Binding-site contacts:
Ligand atom O7 contacts residue ASP796 of chain 1.B at 4.3 Å.
Ligand atom C1 contacts residue ASP796 of chain 1.B at 3.9 Å.
Ligand atom C2 contacts residue ASN709 of chain 1.A at 2.7 Å.
Ligand atom C3 contacts residue ASN709 of chain 1.A at 3.9 Å.
Ligand atom O7 contacts residue ASN709 of chain 1.A at 3.3 Å (h-bond).
Ligand atom C8 contacts residue ILE1130 of chain 1.A at 4.2 Å (hydrophobic).
Ligand atom O5 contacts residue ASN709 of chain 1.A at 2.2 Å (h-bond).
Ligand atom C1 contacts residue ASN709 of chain 1.A at 1.4 Å.
Ligand atom C7 contacts residue ASN709 of chain 1.A at 3.4 Å.
Ligand atom C4 contacts residue ASN709 of chain 1.A at 4.3 Å.
Ligand atom C8 contacts residue GLY1131 of chain 1.A at 3.9 Å.
Ligand atom N2 contacts residue ASN709 of chain 1.A at 3.2 Å (h-bond).
Ligand atom O5 contacts residue ASP796 of chain 1.B at 3.7 Å.
Ligand atom C5 contacts residue ASN709 of chain 1.A at 3.5 Å.

Sequence of chain 1.A:
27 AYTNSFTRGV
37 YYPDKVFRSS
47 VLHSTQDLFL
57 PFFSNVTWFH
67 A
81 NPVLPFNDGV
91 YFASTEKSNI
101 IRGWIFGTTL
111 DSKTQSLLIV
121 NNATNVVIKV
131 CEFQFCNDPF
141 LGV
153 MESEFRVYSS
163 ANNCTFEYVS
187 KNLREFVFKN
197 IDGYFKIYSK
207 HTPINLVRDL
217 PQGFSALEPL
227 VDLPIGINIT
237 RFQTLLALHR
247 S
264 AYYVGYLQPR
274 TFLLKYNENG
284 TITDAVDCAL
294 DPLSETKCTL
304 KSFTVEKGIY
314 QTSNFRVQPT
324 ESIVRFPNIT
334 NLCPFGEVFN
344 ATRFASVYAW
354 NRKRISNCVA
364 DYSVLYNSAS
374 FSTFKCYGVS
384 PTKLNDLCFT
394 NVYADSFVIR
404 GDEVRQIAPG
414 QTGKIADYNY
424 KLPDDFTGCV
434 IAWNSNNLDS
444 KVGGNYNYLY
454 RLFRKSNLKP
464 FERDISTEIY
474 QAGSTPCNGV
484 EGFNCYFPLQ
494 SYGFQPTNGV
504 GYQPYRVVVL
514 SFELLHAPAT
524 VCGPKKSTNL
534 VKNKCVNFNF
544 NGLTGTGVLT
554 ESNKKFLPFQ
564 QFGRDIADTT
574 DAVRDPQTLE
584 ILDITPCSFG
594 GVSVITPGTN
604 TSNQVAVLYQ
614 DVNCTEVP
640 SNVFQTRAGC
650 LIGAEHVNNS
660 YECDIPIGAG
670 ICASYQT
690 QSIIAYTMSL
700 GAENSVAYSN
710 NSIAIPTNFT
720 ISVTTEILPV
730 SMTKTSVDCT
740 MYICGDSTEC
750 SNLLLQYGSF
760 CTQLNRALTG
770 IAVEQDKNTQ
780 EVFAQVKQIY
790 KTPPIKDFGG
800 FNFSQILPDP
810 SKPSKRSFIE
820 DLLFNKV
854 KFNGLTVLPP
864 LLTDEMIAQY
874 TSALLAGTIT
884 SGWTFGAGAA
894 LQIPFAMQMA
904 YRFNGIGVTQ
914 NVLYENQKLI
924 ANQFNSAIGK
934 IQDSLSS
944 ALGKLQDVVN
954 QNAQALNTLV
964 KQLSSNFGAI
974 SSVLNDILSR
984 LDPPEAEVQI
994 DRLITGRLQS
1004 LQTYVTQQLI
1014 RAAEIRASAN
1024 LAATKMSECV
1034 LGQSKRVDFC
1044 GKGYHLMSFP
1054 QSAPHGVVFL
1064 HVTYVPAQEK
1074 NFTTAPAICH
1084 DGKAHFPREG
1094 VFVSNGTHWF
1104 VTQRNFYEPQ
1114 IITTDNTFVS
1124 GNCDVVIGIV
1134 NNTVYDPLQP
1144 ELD

The protein below binds the small molecule below.
Small molecule (SMILES): CC(=O)N[C@@H]1[C@@H](O)[C@H](O)[C@@H](CO)O[C@H]1O

Sequence of chain 1.B:
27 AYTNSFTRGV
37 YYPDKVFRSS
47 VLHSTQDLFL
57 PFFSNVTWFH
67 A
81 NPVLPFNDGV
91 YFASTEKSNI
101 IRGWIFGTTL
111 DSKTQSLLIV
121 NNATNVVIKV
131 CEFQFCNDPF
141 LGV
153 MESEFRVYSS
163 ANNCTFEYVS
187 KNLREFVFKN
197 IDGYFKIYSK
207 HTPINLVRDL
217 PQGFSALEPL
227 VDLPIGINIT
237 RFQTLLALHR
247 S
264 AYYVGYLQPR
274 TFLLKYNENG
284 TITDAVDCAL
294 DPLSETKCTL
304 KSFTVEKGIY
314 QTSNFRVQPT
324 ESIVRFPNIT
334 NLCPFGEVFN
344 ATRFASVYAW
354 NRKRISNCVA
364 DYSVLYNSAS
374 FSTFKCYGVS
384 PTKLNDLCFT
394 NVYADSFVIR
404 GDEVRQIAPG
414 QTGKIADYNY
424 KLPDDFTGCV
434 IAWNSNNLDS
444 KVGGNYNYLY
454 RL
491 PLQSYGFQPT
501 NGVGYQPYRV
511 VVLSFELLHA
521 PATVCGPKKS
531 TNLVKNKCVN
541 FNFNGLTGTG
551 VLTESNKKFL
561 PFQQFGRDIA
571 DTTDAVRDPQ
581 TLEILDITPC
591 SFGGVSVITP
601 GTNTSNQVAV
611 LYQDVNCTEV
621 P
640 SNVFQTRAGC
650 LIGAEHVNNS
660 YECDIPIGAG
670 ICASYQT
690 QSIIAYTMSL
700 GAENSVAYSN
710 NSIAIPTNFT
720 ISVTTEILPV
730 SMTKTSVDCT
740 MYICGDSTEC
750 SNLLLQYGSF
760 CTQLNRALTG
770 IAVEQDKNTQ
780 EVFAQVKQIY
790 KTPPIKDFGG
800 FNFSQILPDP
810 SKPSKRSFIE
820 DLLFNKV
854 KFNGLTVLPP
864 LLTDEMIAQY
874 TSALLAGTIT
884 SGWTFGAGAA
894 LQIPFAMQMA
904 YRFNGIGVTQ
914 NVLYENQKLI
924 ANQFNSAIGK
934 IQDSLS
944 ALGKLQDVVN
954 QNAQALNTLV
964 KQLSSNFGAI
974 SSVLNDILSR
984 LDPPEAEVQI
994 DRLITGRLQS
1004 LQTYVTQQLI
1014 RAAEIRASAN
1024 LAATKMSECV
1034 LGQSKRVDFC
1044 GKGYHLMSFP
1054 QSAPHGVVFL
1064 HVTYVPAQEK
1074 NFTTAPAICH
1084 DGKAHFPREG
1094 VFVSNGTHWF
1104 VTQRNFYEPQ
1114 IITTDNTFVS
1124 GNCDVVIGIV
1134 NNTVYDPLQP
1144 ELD